Sequence of chain 1.A:
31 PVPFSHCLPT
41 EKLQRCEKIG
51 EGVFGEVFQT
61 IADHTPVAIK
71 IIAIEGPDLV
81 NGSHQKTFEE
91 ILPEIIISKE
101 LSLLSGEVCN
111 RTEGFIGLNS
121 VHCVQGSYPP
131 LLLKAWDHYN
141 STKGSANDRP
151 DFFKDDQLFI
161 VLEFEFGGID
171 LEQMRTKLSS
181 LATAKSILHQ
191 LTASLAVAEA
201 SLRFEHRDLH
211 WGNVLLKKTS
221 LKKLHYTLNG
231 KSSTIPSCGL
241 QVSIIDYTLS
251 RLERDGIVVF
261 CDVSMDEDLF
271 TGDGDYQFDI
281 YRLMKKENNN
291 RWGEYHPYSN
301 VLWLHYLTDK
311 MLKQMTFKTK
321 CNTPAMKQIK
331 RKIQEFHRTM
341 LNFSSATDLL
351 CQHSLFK

Binding-site contacts:
Ligand atom O5' contacts residue PHE54 of chain 1.A at 3.8 Å.
Ligand atom C5 contacts residue ALA68 of chain 1.A at 3.9 Å (hydrophobic).
Ligand atom C6 contacts residue GLU165 of chain 1.A at 3.9 Å.
Ligand atom N3 contacts residue GLY168 of chain 1.A at 3.7 Å.
Ligand atom C2 contacts residue PHE166 of chain 1.A at 3.7 Å (hydrophobic).
Ligand atom C2 contacts residue GLY168 of chain 1.A at 3.4 Å.
Ligand atom O2' contacts residue ASP170 of chain 1.A at 2.6 Å (salt-bridge).
Ligand atom C4 contacts residue ILE49 of chain 1.A at 3.9 Å (hydrophobic).
Ligand atom C2 contacts residue GLY167 of chain 1.A at 3.7 Å.
Ligand atom C5 contacts residue LEU215 of chain 1.A at 3.8 Å (hydrophobic).
Ligand atom N6 contacts residue GLU165 of chain 1.A at 2.9 Å (salt-bridge).
Ligand atom N6 contacts residue PHE164 of chain 1.A at 3.8 Å.
Ligand atom N6 contacts residue GLY167 of chain 1.A at 3.9 Å.
Ligand atom O3' contacts residue GLY212 of chain 1.A at 2.6 Å (h-bond).
Ligand atom C2 contacts residue ILE49 of chain 1.A at 3.9 Å (hydrophobic).
Ligand atom N1 contacts residue PHE166 of chain 1.A at 3.8 Å.
Ligand atom N1 contacts residue GLY167 of chain 1.A at 3.0 Å (h-bond).
Ligand atom C4' contacts residue GLY50 of chain 1.A at 3.9 Å.
Ligand atom O2' contacts residue GLN173 of chain 1.A at 3.8 Å.
Ligand atom C8 contacts residue VAL57 of chain 1.A at 3.8 Å (hydrophobic).
Ligand atom C5' contacts residue GLU51 of chain 1.A at 3.9 Å.
Ligand atom C3' contacts residue GLY212 of chain 1.A at 3.4 Å.
Ligand atom C2 contacts residue LEU215 of chain 1.A at 3.6 Å (hydrophobic).
Ligand atom O4' contacts residue VAL57 of chain 1.A at 3.8 Å.
Ligand atom C6 contacts residue GLY167 of chain 1.A at 3.9 Å.
Ligand atom C6 contacts residue ALA68 of chain 1.A at 3.5 Å (hydrophobic).
Ligand atom O3' contacts residue ASP170 of chain 1.A at 3.5 Å (salt-bridge).
Ligand atom N1 contacts residue ALA68 of chain 1.A at 3.8 Å.
Ligand atom C7 contacts residue ILE245 of chain 1.A at 3.7 Å (hydrophobic).
Ligand atom N6 contacts residue ILE116 of chain 1.A at 3.8 Å.
Ligand atom C6 contacts residue LEU215 of chain 1.A at 3.5 Å (hydrophobic).
Ligand atom IAE contacts residue PHE164 of chain 1.A at 3.5 Å.
Ligand atom O4' contacts residue GLY50 of chain 1.A at 3.5 Å.
Ligand atom N6 contacts residue ALA68 of chain 1.A at 3.5 Å.
Ligand atom N3 contacts residue LEU215 of chain 1.A at 3.9 Å.
Ligand atom N3 contacts residue ILE49 of chain 1.A at 3.5 Å.
Ligand atom C8 contacts residue ILE245 of chain 1.A at 3.6 Å (hydrophobic).
Ligand atom C4 contacts residue LEU215 of chain 1.A at 3.9 Å (hydrophobic).
Ligand atom C2' contacts residue ASP170 of chain 1.A at 3.7 Å.
Ligand atom N1 contacts residue LEU215 of chain 1.A at 3.4 Å.

A small-molecule ligand and the protein it binds are described below.
Small molecule (SMILES): Nc1ncnc2c1c(I)cn2[C@@H]1O[C@H](CO)[C@@H](O)[C@H]1O